Binding-site contacts:
Ligand atom C3 contacts residue SER308 of chain 1.G at 4.1 Å.
Ligand atom C1 contacts residue SER308 of chain 1.G at 4.0 Å.
Ligand atom C5 contacts residue VAL307 of chain 1.G at 3.4 Å (hydrophobic).
Ligand atom C8 contacts residue PHE243 of chain 1.G at 4.2 Å (hydrophobic).
Ligand atom C8 contacts residue SER308 of chain 1.G at 3.7 Å.
Ligand atom O6 contacts residue NAG1 of chain 1.IB at 4.1 Å.
Ligand atom O4 contacts residue ARG246 of chain 1.G at 3.5 Å (salt-bridge).
Ligand atom C3 contacts residue ARG246 of chain 1.G at 4.2 Å.
Ligand atom O3 contacts residue CYS306 of chain 1.G at 3.8 Å.
Ligand atom C1 contacts residue VAL307 of chain 1.G at 4.0 Å (hydrophobic).
Ligand atom C4 contacts residue ARG246 of chain 1.G at 4.2 Å.
Ligand atom O3 contacts residue ARG246 of chain 1.G at 3.2 Å (salt-bridge).
Ligand atom C2 contacts residue ASN146 of chain 1.G at 2.3 Å.
Ligand atom C6 contacts residue VAL307 of chain 1.G at 4.3 Å (hydrophobic).
Ligand atom O7 contacts residue ASN244 of chain 1.G at 4.0 Å.
Ligand atom O7 contacts residue ASN146 of chain 1.G at 4.1 Å.
Ligand atom C4 contacts residue ASN146 of chain 1.G at 4.1 Å.
Ligand atom C7 contacts residue ASN146 of chain 1.G at 3.8 Å.
Ligand atom O6 contacts residue LYS136 of chain 1.G at 3.8 Å.
Ligand atom C7 contacts residue SER308 of chain 1.G at 3.8 Å.
Ligand atom O3 contacts residue ASP95 of chain 1.G at 3.9 Å.
Ligand atom O5 contacts residue ASN146 of chain 1.G at 2.3 Å (h-bond).
Ligand atom O4 contacts residue VAL307 of chain 1.G at 3.8 Å.
Ligand atom C8 contacts residue VAL138 of chain 1.G at 4.1 Å (hydrophobic).
Ligand atom C1 contacts residue ASN146 of chain 1.G at 1.4 Å.
Ligand atom C3 contacts residue CYS306 of chain 1.G at 4.2 Å (hydrophobic).
Ligand atom O5 contacts residue NAG1 of chain 1.IB at 3.9 Å.
Ligand atom C2 contacts residue SER308 of chain 1.G at 3.9 Å.
Ligand atom N2 contacts residue ASN146 of chain 1.G at 2.9 Å (h-bond).
Ligand atom C8 contacts residue ASN244 of chain 1.G at 3.9 Å.
Ligand atom O7 contacts residue PRO96 of chain 1.G at 3.8 Å.
Ligand atom O5 contacts residue LYS136 of chain 1.G at 3.9 Å.
Ligand atom C4 contacts residue VAL307 of chain 1.G at 3.8 Å (hydrophobic).
Ligand atom N2 contacts residue SER308 of chain 1.G at 3.0 Å (h-bond).
Ligand atom O5 contacts residue VAL307 of chain 1.G at 4.1 Å.
Ligand atom C6 contacts residue NAG1 of chain 1.IB at 4.0 Å.
Ligand atom C5 contacts residue ASN146 of chain 1.G at 3.6 Å.
Ligand atom C3 contacts residue VAL307 of chain 1.G at 3.8 Å (hydrophobic).
Ligand atom C3 contacts residue ASN146 of chain 1.G at 3.7 Å.
Ligand atom C4 contacts residue ASP95 of chain 1.G at 4.3 Å.

Sequence of chain 1.G:
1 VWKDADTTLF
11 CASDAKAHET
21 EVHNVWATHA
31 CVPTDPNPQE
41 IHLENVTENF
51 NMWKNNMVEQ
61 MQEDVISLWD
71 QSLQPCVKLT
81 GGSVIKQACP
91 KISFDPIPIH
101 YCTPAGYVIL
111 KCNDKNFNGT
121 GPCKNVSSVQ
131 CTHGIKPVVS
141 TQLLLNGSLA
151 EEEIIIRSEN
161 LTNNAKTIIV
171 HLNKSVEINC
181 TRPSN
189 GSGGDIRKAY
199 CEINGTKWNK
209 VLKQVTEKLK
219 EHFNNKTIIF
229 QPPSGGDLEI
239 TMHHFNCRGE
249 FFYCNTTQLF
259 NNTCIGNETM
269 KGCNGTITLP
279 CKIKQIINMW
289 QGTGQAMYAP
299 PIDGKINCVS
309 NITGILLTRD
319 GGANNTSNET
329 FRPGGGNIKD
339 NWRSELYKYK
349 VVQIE

The small molecule below binds the protein below.
Small molecule (SMILES): CC(=O)N[C@@H]1[C@@H](O)[C@H](O)[C@@H](CO)O[C@H]1O